Sequence of chain 1.B:
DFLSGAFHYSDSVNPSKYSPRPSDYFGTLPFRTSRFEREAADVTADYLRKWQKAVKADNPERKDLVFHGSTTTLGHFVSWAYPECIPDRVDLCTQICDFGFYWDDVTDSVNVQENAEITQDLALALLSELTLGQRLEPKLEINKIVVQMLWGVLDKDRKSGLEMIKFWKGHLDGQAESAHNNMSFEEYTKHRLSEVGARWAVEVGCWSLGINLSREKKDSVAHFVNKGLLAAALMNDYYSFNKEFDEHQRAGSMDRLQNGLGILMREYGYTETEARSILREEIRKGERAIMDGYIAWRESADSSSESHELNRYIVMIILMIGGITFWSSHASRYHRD

A small-molecule ligand and the protein it binds are described below.
Small molecule (SMILES): CC[N+](CC)(CC)Cc1ccccc1

Binding-site contacts:
Ligand atom C10 contacts residue TYR83 of chain 1.B at 4.1 Å (hydrophobic).
Ligand atom C2 contacts residue ASP105 of chain 1.B at 4.4 Å.
Ligand atom C3 contacts residue PHE102 of chain 1.B at 3.9 Å (hydrophobic).
Ligand atom C1 contacts residue GLY101 of chain 1.B at 3.5 Å.
Ligand atom C10 contacts residue VAL205 of chain 1.B at 4.2 Å (hydrophobic).
Ligand atom C4 contacts residue GLY101 of chain 1.B at 4.1 Å.
Ligand atom C3 contacts residue GLY101 of chain 1.B at 4.4 Å.
Ligand atom C1 contacts residue TRP201 of chain 1.B at 4.1 Å (hydrophobic).
Ligand atom C5 contacts residue ASP105 of chain 1.B at 3.8 Å.
Ligand atom C12 contacts residue CYS98 of chain 1.B at 3.8 Å (hydrophobic).
Ligand atom C9 contacts residue TRP201 of chain 1.B at 3.8 Å (hydrophobic).
Ligand atom C10 contacts residue TRP201 of chain 1.B at 4.4 Å (hydrophobic).
Ligand atom C12 contacts residue TYR83 of chain 1.B at 4.3 Å (hydrophobic).
Ligand atom C5 contacts residue HIS172 of chain 1.B at 3.7 Å.
Ligand atom C5 contacts residue GLY101 of chain 1.B at 4.2 Å.
Ligand atom C13 contacts residue CYS98 of chain 1.B at 4.3 Å (hydrophobic).
Ligand atom C7 contacts residue GLY198 of chain 1.B at 4.3 Å.
Ligand atom N contacts residue GLY101 of chain 1.B at 4.1 Å.
Ligand atom C13 contacts residue PHE102 of chain 1.B at 4.5 Å (hydrophobic).
Ligand atom C5 contacts residue VAL197 of chain 1.B at 4.2 Å (hydrophobic).
Ligand atom C11 contacts residue TYR83 of chain 1.B at 3.4 Å (hydrophobic).
Ligand atom C13 contacts residue PHE78 of chain 1.B at 3.9 Å (hydrophobic).
Ligand atom C6 contacts residue VAL197 of chain 1.B at 4.2 Å (hydrophobic).
Ligand atom C1 contacts residue PHE102 of chain 1.B at 4.1 Å (hydrophobic).
Ligand atom C12 contacts residue PHE78 of chain 1.B at 3.2 Å (hydrophobic).
Ligand atom C4 contacts residue TRP201 of chain 1.B at 3.7 Å (hydrophobic).
Ligand atom C11 contacts residue ALA202 of chain 1.B at 3.8 Å (hydrophobic).
Ligand atom C1 contacts residue CYS98 of chain 1.B at 4.4 Å (hydrophobic).
Ligand atom C3 contacts residue ARG334 of chain 1.B at 4.2 Å.
Ligand atom C3 contacts residue PPV1 of chain 1.L at 3.3 Å.
Ligand atom C7 contacts residue VAL197 of chain 1.B at 2.8 Å (hydrophobic).
Ligand atom C2 contacts residue PHE102 of chain 1.B at 3.7 Å (hydrophobic).
Ligand atom C11 contacts residue PHE78 of chain 1.B at 4.2 Å (hydrophobic).
Ligand atom C10 contacts residue ALA202 of chain 1.B at 3.5 Å (hydrophobic).
Ligand atom C4 contacts residue HIS172 of chain 1.B at 4.1 Å.
Ligand atom C2 contacts residue GLY101 of chain 1.B at 3.4 Å.
Ligand atom C3 contacts residue ASP105 of chain 1.B at 4.1 Å.
Ligand atom C11 contacts residue CYS98 of chain 1.B at 4.1 Å (hydrophobic).